Sequence of chain 1.B:
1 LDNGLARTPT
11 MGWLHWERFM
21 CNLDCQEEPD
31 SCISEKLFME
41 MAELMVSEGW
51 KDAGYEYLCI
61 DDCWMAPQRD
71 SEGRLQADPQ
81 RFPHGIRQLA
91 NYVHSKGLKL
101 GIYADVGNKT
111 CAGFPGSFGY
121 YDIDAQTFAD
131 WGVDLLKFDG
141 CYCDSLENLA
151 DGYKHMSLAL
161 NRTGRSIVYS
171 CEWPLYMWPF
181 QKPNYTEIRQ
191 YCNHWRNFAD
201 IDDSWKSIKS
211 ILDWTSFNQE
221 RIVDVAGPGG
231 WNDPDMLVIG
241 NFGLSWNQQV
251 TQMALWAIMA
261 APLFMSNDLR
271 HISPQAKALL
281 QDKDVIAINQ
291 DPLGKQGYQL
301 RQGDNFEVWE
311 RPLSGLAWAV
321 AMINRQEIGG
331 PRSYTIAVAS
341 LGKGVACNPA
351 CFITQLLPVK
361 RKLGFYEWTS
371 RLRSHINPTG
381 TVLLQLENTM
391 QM

Binding-site contacts:
Ligand atom C7 contacts residue ASP62 of chain 1.B at 3.4 Å.
Ligand atom C4 contacts residue LYS137 of chain 1.B at 3.7 Å.
Ligand atom C7 contacts residue TYR103 of chain 1.B at 3.5 Å (hydrophobic).
Ligand atom C3 contacts residue GLU172 of chain 1.B at 3.2 Å.
Ligand atom O11 contacts residue TYR103 of chain 1.B at 3.8 Å.
Ligand atom C1 contacts residue ASP139 of chain 1.B at 2.4 Å.
Ligand atom O9 contacts residue ASP200 of chain 1.B at 3.4 Å (salt-bridge).
Ligand atom C6 contacts residue TRP16 of chain 1.B at 3.6 Å (hydrophobic).
Ligand atom C2 contacts residue TYR176 of chain 1.B at 3.9 Å (hydrophobic).
Ligand atom C7 contacts residue ASP139 of chain 1.B at 3.4 Å.
Ligand atom C6 contacts residue ASP139 of chain 1.B at 3.1 Å.
Ligand atom C2 contacts residue GLU172 of chain 1.B at 3.8 Å.
Ligand atom C2 contacts residue CYS111 of chain 1.B at 3.7 Å (hydrophobic).
Ligand atom O11 contacts residue CYS111 of chain 1.B at 3.5 Å.
Ligand atom C1 contacts residue CYS111 of chain 1.B at 3.6 Å (hydrophobic).
Ligand atom C4 contacts residue ASP200 of chain 1.B at 3.2 Å.
Ligand atom C7 contacts residue TRP16 of chain 1.B at 3.7 Å (hydrophobic).
Ligand atom O8 contacts residue ASP61 of chain 1.B at 2.6 Å (salt-bridge).
Ligand atom O10 contacts residue ASP139 of chain 1.B at 3.4 Å (salt-bridge).
Ligand atom C5 contacts residue LYS137 of chain 1.B at 3.7 Å.
Ligand atom N1 contacts residue ASP200 of chain 1.B at 2.9 Å (salt-bridge).
Ligand atom C4 contacts residue ASP139 of chain 1.B at 3.4 Å.
Ligand atom C3 contacts residue ASP200 of chain 1.B at 3.4 Å.
Ligand atom C7 contacts residue ASP61 of chain 1.B at 3.4 Å.
Ligand atom O11 contacts residue TRP16 of chain 1.B at 3.4 Å.
Ligand atom C5 contacts residue TRP16 of chain 1.B at 3.7 Å (hydrophobic).
Ligand atom O10 contacts residue ASP200 of chain 1.B at 2.4 Å (salt-bridge).
Ligand atom O8 contacts residue TYR103 of chain 1.B at 3.3 Å.
Ligand atom O10 contacts residue GLU172 of chain 1.B at 2.7 Å (salt-bridge).
Ligand atom O10 contacts residue ARG196 of chain 1.B at 3.4 Å (salt-bridge).
Ligand atom O11 contacts residue ASP62 of chain 1.B at 2.8 Å (salt-bridge).
Ligand atom N1 contacts residue ASP139 of chain 1.B at 3.6 Å.
Ligand atom O9 contacts residue LYS137 of chain 1.B at 2.8 Å (salt-bridge).
Ligand atom C2 contacts residue ASP139 of chain 1.B at 1.4 Å.
Ligand atom C5 contacts residue ASP139 of chain 1.B at 3.3 Å.
Ligand atom O8 contacts residue ASP139 of chain 1.B at 3.0 Å (salt-bridge).
Ligand atom O8 contacts residue LYS137 of chain 1.B at 2.9 Å (salt-bridge).
Ligand atom C3 contacts residue ASP139 of chain 1.B at 2.4 Å.
Ligand atom O9 contacts residue ARG196 of chain 1.B at 3.0 Å (salt-bridge).
Ligand atom C5 contacts residue ASP61 of chain 1.B at 3.3 Å.

A small-molecule ligand and the protein it binds are described below.
Small molecule (SMILES): OC[C@@H]1[C@H](O)[C@H](O)[C@@H](O)[C@H]2N[C@@H]12